Binding-site contacts:
Ligand atom O6 contacts residue ASN603 of chain 1.B at 4.5 Å.
Ligand atom C1 contacts residue ASN603 of chain 1.B at 1.4 Å.
Ligand atom C8 contacts residue ASN603 of chain 1.B at 4.2 Å.
Ligand atom C7 contacts residue ASN603 of chain 1.B at 3.2 Å.
Ligand atom C5 contacts residue ASN603 of chain 1.B at 3.6 Å.
Ligand atom C4 contacts residue ASN603 of chain 1.B at 4.2 Å.
Ligand atom O7 contacts residue ASN603 of chain 1.B at 3.3 Å (h-bond).
Ligand atom C2 contacts residue ASN603 of chain 1.B at 2.6 Å.
Ligand atom C3 contacts residue ASN603 of chain 1.B at 3.8 Å.
Ligand atom N2 contacts residue ASN603 of chain 1.B at 3.0 Å (h-bond).
Ligand atom O5 contacts residue ASN603 of chain 1.B at 2.3 Å (h-bond).

Sequence of chain 1.B:
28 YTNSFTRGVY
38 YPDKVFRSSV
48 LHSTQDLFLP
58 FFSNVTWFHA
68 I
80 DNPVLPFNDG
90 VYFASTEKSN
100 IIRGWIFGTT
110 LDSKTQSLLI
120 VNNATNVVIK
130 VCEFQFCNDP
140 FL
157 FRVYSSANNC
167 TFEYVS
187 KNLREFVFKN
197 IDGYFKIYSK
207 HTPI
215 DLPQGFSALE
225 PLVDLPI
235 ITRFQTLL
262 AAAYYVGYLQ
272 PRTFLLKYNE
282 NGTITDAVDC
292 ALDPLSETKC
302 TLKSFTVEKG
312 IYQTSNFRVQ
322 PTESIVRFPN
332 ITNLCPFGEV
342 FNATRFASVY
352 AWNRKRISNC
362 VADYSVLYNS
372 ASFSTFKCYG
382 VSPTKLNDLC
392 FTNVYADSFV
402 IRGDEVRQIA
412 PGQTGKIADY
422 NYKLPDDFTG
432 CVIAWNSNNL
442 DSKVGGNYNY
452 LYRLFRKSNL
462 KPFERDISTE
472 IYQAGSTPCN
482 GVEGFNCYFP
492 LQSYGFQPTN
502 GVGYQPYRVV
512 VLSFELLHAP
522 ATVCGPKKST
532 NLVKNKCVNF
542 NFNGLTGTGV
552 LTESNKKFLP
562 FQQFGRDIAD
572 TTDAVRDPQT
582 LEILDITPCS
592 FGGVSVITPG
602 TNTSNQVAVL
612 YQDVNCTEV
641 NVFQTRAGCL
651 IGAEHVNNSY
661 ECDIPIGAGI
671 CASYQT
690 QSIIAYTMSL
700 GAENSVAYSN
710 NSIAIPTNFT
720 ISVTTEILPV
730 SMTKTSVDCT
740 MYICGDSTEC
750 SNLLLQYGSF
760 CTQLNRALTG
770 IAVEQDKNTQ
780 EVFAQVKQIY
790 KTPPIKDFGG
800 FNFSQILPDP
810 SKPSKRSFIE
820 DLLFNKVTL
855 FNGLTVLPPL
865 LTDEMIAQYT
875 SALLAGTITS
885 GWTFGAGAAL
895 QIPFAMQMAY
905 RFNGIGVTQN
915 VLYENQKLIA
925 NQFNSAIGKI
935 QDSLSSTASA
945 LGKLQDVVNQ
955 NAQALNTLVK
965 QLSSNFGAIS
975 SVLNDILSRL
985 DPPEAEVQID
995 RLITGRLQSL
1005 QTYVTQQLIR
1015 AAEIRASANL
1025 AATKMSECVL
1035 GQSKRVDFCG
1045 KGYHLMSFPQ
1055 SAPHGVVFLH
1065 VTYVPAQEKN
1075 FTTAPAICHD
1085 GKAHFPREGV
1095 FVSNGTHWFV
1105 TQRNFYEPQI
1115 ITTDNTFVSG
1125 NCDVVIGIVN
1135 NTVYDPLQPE

The small molecule below binds the protein below.
Small molecule (SMILES): CC(=O)N[C@@H]1[C@@H](O)[C@H](O)[C@@H](CO)O[C@H]1O